Sequence of chain 1.B:
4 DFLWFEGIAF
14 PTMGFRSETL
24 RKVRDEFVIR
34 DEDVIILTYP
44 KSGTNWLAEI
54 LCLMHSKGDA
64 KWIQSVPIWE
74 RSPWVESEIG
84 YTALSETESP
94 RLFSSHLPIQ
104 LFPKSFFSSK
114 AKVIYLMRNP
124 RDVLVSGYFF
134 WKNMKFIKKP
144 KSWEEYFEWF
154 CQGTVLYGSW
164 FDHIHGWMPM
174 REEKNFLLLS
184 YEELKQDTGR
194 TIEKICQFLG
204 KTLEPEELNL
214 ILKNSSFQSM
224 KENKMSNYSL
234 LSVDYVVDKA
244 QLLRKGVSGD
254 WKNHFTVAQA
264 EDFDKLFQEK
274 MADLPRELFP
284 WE

Binding-site contacts:
Ligand atom O5P contacts residue SER45 of chain 1.B at 3.4 Å (h-bond).
Ligand atom N6 contacts residue SER219 of chain 1.B at 3.6 Å.
Ligand atom N6 contacts residue MET223 of chain 1.B at 3.6 Å (h-bond).
Ligand atom O5' contacts residue GLY46 of chain 1.B at 3.4 Å (h-bond).
Ligand atom O2P contacts residue ARG247 of chain 1.B at 3.2 Å.
Ligand atom O1P contacts residue ARG247 of chain 1.B at 3.4 Å (salt-bridge).
Ligand atom N7 contacts residue LEU246 of chain 1.B at 3.1 Å.
Ligand atom N6 contacts residue SER218 of chain 1.B at 3.1 Å (h-bond).
Ligand atom C2' contacts residue LEU245 of chain 1.B at 3.2 Å (hydrophobic).
Ligand atom O5P contacts residue LYS44 of chain 1.B at 3.1 Å (salt-bridge).
Ligand atom C8 contacts residue LEU246 of chain 1.B at 3.4 Å (hydrophobic).
Ligand atom O2' contacts residue LEU245 of chain 1.B at 3.5 Å (h-bond).
Ligand atom N6 contacts residue PHE220 of chain 1.B at 3.3 Å (h-bond).
Ligand atom O3' contacts residue ARG121 of chain 1.B at 3.5 Å (salt-bridge).
Ligand atom N6 contacts residue TRP49 of chain 1.B at 3.2 Å.
Ligand atom O5P contacts residue THR47 of chain 1.B at 2.6 Å (h-bond).
Ligand atom O6P contacts residue THR47 of chain 1.B at 3.1 Å (h-bond).
Ligand atom O2P contacts residue GLY249 of chain 1.B at 3.0 Å (h-bond).
Ligand atom O5' contacts residue LYS44 of chain 1.B at 3.5 Å.
Ligand atom N3 contacts residue TYR184 of chain 1.B at 2.9 Å (h-bond).
Ligand atom P2 contacts residue THR47 of chain 1.B at 3.3 Å.
Ligand atom O1P contacts residue LYS248 of chain 1.B at 2.5 Å (salt-bridge).
Ligand atom O2' contacts residue ARG247 of chain 1.B at 3.5 Å (salt-bridge).
Ligand atom C2 contacts residue TRP49 of chain 1.B at 3.5 Å (hydrophobic).
Ligand atom O2P contacts residue LYS248 of chain 1.B at 2.7 Å (salt-bridge).
Ligand atom O4P contacts residue LYS44 of chain 1.B at 3.1 Å.
Ligand atom N3 contacts residue GLY249 of chain 1.B at 3.6 Å.
Ligand atom O3P contacts residue ARG247 of chain 1.B at 3.1 Å (salt-bridge).
Ligand atom O5P contacts residue GLY46 of chain 1.B at 3.1 Å (h-bond).
Ligand atom C2 contacts residue GLY249 of chain 1.B at 3.6 Å.
Ligand atom P1 contacts residue SER129 of chain 1.B at 3.5 Å.
Ligand atom C2 contacts residue TYR184 of chain 1.B at 3.3 Å (hydrophobic).
Ligand atom O1P contacts residue ARG121 of chain 1.B at 2.8 Å (salt-bridge).
Ligand atom P1 contacts residue LYS248 of chain 1.B at 3.5 Å.
Ligand atom C3' contacts residue LEU245 of chain 1.B at 3.5 Å (hydrophobic).
Ligand atom O6P contacts residue ASN48 of chain 1.B at 2.9 Å (h-bond).
Ligand atom O3P contacts residue SER129 of chain 1.B at 2.5 Å (h-bond).
Ligand atom N1 contacts residue TRP49 of chain 1.B at 3.4 Å.
Ligand atom C6 contacts residue TRP49 of chain 1.B at 3.5 Å (hydrophobic).
Ligand atom O3' contacts residue SER129 of chain 1.B at 3.5 Å (h-bond).

A small-molecule ligand and the protein it binds are described below.
Small molecule (SMILES): Nc1ncnc2c1ncn2[C@@H]1O[C@H](COP(=O)(O)O)[C@@H](OP(=O)(O)O)[C@H]1O